A small-molecule ligand and the protein it binds are described below.
Small molecule (SMILES): N#Cc1ccccc1Oc1ccc(Cn2cc(C3CCCC3)nn2)cc1O

Binding-site contacts:
Ligand atom CAL contacts residue PRO176 of chain 1.A at 3.7 Å (hydrophobic).
Ligand atom OAB contacts residue NAD1 of chain 1.I at 2.3 Å (h-bond).
Ligand atom NAQ contacts residue VAL223 of chain 1.A at 3.8 Å.
Ligand atom CAU contacts residue NAD1 of chain 1.I at 3.1 Å.
Ligand atom CAC contacts residue GLY116 of chain 1.A at 3.5 Å.
Ligand atom NAR contacts residue MET219 of chain 1.A at 3.6 Å.
Ligand atom OAS contacts residue ALA218 of chain 1.A at 3.6 Å.
Ligand atom CAV contacts residue ALA218 of chain 1.A at 3.6 Å (hydrophobic).
Ligand atom NAQ contacts residue LEU238 of chain 1.A at 3.7 Å.
Ligand atom CAJ contacts residue NAD1 of chain 1.I at 3.5 Å.
Ligand atom CAY contacts residue ALA218 of chain 1.A at 3.6 Å (hydrophobic).
Ligand atom OAB contacts residue LYS185 of chain 1.A at 3.7 Å.
Ligand atom CAG contacts residue VAL223 of chain 1.A at 3.7 Å (hydrophobic).
Ligand atom NAA contacts residue GLY116 of chain 1.A at 3.3 Å.
Ligand atom OAS contacts residue NAD1 of chain 1.I at 3.3 Å (h-bond).
Ligand atom CAP contacts residue NAD1 of chain 1.I at 3.0 Å.
Ligand atom NAR contacts residue GLN234 of chain 1.A at 3.5 Å (h-bond).
Ligand atom CAI contacts residue NAD1 of chain 1.I at 3.7 Å.
Ligand atom CAF contacts residue PHE117 of chain 1.A at 3.5 Å (hydrophobic).
Ligand atom CAC contacts residue ALA218 of chain 1.A at 3.5 Å (hydrophobic).
Ligand atom CAO contacts residue MET175 of chain 1.A at 3.8 Å (hydrophobic).
Ligand atom NAR contacts residue LEU238 of chain 1.A at 3.6 Å.
Ligand atom CAF contacts residue GLY116 of chain 1.A at 3.7 Å.
Ligand atom NAQ contacts residue GLN234 of chain 1.A at 3.0 Å (h-bond).
Ligand atom CAH contacts residue NAD1 of chain 1.I at 3.2 Å.
Ligand atom CAT contacts residue NAD1 of chain 1.I at 3.5 Å.
Ligand atom CAX contacts residue NAD1 of chain 1.I at 3.6 Å.
Ligand atom CAM contacts residue LEU238 of chain 1.A at 3.7 Å (hydrophobic).
Ligand atom CAE contacts residue MET123 of chain 1.A at 3.4 Å (hydrophobic).
Ligand atom CAI contacts residue MET219 of chain 1.A at 3.8 Å (hydrophobic).
Ligand atom CAE contacts residue VAL223 of chain 1.A at 3.8 Å (hydrophobic).
Ligand atom CAK contacts residue PHE169 of chain 1.A at 3.7 Å (hydrophobic).
Ligand atom CAC contacts residue NAD1 of chain 1.I at 3.8 Å.
Ligand atom CAT contacts residue TYR178 of chain 1.A at 3.3 Å (hydrophobic).
Ligand atom OAB contacts residue TYR178 of chain 1.A at 2.6 Å (h-bond).
Ligand atom NAA contacts residue NAD1 of chain 1.I at 3.2 Å.
Ligand atom CAD contacts residue MET118 of chain 1.A at 3.6 Å (hydrophobic).
Ligand atom CAO contacts residue PRO176 of chain 1.A at 3.5 Å (hydrophobic).
Ligand atom CAJ contacts residue TYR178 of chain 1.A at 3.4 Å (hydrophobic).
Ligand atom CAP contacts residue PHE169 of chain 1.A at 3.8 Å (hydrophobic).

Sequence of chain 1.A:
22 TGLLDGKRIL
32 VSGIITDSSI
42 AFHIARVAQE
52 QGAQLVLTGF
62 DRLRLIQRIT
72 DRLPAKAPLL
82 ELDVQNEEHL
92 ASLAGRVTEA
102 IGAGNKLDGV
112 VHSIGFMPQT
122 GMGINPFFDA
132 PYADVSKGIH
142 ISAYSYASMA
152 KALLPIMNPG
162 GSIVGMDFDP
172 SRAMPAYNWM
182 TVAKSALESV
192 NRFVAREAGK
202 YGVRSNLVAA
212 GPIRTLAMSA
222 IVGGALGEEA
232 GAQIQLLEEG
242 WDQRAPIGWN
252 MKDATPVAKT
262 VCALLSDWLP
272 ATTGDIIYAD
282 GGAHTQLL